A protein and the small-molecule ligand that binds it are described below.
Small molecule (SMILES): O=c1[nH]cnc2c1ncn2[C@@H]1O[C@H](COP(=O)(O)O)[C@@H](O)[C@H]1O

Sequence of chain 1.A:
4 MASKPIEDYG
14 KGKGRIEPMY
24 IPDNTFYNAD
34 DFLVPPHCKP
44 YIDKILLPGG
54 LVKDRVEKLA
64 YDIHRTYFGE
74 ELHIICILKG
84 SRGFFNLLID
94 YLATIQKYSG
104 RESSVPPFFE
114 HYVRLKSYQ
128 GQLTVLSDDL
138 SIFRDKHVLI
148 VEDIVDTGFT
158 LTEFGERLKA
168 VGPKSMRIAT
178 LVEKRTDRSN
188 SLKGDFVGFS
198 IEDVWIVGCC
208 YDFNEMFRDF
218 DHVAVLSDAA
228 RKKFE

Binding-site contacts:
Ligand atom O3' contacts residue ASP150 of chain 1.A at 2.8 Å (salt-bridge).
Ligand atom C2' contacts residue ASP150 of chain 1.A at 3.4 Å.
Ligand atom C8 contacts residue ILE151 of chain 1.A at 3.7 Å (hydrophobic).
Ligand atom C5' contacts residue THR157 of chain 1.A at 3.2 Å.
Ligand atom C2 contacts residue ILE203 of chain 1.A at 3.4 Å (hydrophobic).
Ligand atom C6 contacts residue LYS181 of chain 1.A at 3.6 Å.
Ligand atom O6 contacts residue ILE203 of chain 1.A at 2.9 Å (h-bond).
Ligand atom C6 contacts residue ILE203 of chain 1.A at 3.7 Å (hydrophobic).
Ligand atom C3' contacts residue ASP150 of chain 1.A at 3.4 Å.
Ligand atom O6 contacts residue TRP202 of chain 1.A at 3.3 Å.
Ligand atom C4 contacts residue ILE151 of chain 1.A at 3.7 Å (hydrophobic).
Ligand atom P contacts residue THR154 of chain 1.A at 3.5 Å.
Ligand atom O6 contacts residue LYS181 of chain 1.A at 2.9 Å (salt-bridge).
Ligand atom N9 contacts residue TRP202 of chain 1.A at 3.7 Å.
Ligand atom O2P contacts residue GLY155 of chain 1.A at 2.8 Å (h-bond).
Ligand atom O2' contacts residue ASP150 of chain 1.A at 2.8 Å (salt-bridge).
Ligand atom O3P contacts residue PHE156 of chain 1.A at 3.7 Å.
Ligand atom C5 contacts residue LYS181 of chain 1.A at 3.7 Å.
Ligand atom C4 contacts residue TRP202 of chain 1.A at 3.5 Å (hydrophobic).
Ligand atom O3' contacts residue GLU149 of chain 1.A at 3.3 Å (salt-bridge).
Ligand atom C2 contacts residue ASP209 of chain 1.A at 3.4 Å.
Ligand atom O6 contacts residue VAL201 of chain 1.A at 3.7 Å.
Ligand atom O3P contacts residue THR154 of chain 1.A at 3.7 Å.
Ligand atom C2 contacts residue TRP202 of chain 1.A at 3.5 Å (hydrophobic).
Ligand atom O3' contacts residue ILE151 of chain 1.A at 3.8 Å.
Ligand atom O2P contacts residue THR154 of chain 1.A at 3.2 Å (h-bond).
Ligand atom N7 contacts residue LYS181 of chain 1.A at 3.1 Å (salt-bridge).
Ligand atom N9 contacts residue ILE151 of chain 1.A at 3.7 Å.
Ligand atom C5 contacts residue TRP202 of chain 1.A at 3.5 Å (hydrophobic).
Ligand atom O1P contacts residue THR154 of chain 1.A at 2.6 Å (h-bond).
Ligand atom C3' contacts residue ILE151 of chain 1.A at 3.6 Å (hydrophobic).
Ligand atom N1 contacts residue TRP202 of chain 1.A at 3.3 Å.
Ligand atom O2P contacts residue ASP153 of chain 1.A at 2.9 Å (salt-bridge).
Ligand atom C6 contacts residue TRP202 of chain 1.A at 3.5 Å (hydrophobic).
Ligand atom C2' contacts residue ILE151 of chain 1.A at 3.7 Å (hydrophobic).
Ligand atom N1 contacts residue ILE203 of chain 1.A at 2.7 Å (h-bond).
Ligand atom N3 contacts residue TRP202 of chain 1.A at 3.5 Å.
Ligand atom O3P contacts residue THR157 of chain 1.A at 2.6 Å (h-bond).
Ligand atom O1P contacts residue ASP153 of chain 1.A at 3.4 Å.
Ligand atom N7 contacts residue TRP202 of chain 1.A at 3.7 Å.